Sequence of chain 54.E:
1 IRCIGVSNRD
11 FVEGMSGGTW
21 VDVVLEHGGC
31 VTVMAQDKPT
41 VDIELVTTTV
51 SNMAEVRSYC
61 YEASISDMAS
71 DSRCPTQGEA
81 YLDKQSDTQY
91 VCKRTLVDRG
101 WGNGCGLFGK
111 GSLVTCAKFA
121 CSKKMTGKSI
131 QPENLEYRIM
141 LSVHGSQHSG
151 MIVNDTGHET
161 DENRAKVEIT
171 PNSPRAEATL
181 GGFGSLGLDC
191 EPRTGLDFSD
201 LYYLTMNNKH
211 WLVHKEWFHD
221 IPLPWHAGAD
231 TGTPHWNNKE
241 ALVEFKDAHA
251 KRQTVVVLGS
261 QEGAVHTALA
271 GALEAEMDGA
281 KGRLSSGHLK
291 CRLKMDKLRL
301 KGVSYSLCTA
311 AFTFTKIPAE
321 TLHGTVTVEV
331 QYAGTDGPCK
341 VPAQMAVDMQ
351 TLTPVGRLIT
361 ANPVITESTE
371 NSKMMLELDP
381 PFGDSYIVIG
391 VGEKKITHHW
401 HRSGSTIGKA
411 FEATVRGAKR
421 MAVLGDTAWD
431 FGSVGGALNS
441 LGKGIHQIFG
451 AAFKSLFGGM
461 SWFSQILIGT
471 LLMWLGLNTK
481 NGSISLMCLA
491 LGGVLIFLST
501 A

Binding-site contacts:
Ligand atom C2 contacts residue THR156 of chain 54.E at 4.2 Å.
Ligand atom N2 contacts residue THR156 of chain 54.E at 3.6 Å (h-bond).
Ligand atom C8 contacts residue THR156 of chain 54.E at 4.0 Å.
Ligand atom O6 contacts residue MET151 of chain 54.E at 3.4 Å.
Ligand atom O7 contacts residue ASN154 of chain 54.E at 2.6 Å (h-bond).
Ligand atom C2 contacts residue ASN154 of chain 54.E at 3.5 Å.
Ligand atom O5 contacts residue ASN154 of chain 54.E at 4.0 Å.
Ligand atom C7 contacts residue THR156 of chain 54.E at 3.9 Å.
Ligand atom C8 contacts residue ASN154 of chain 54.E at 3.6 Å.
Ligand atom C6 contacts residue MET151 of chain 54.E at 4.5 Å (hydrophobic).
Ligand atom N2 contacts residue ASN154 of chain 54.E at 3.8 Å.
Ligand atom C7 contacts residue ASN154 of chain 54.E at 3.3 Å.
Ligand atom C1 contacts residue THR156 of chain 54.E at 3.6 Å.
Ligand atom C1 contacts residue ASN154 of chain 54.E at 3.4 Å.

The small molecule below binds the protein below.
Small molecule (SMILES): CC(=O)N[C@H]1[C@H](O[C@H]2[C@H](O)[C@@H](NC(C)=O)CO[C@@H]2CO)O[C@H](CO)[C@@H](O)[C@@H]1O